Sequence of chain 1.C:
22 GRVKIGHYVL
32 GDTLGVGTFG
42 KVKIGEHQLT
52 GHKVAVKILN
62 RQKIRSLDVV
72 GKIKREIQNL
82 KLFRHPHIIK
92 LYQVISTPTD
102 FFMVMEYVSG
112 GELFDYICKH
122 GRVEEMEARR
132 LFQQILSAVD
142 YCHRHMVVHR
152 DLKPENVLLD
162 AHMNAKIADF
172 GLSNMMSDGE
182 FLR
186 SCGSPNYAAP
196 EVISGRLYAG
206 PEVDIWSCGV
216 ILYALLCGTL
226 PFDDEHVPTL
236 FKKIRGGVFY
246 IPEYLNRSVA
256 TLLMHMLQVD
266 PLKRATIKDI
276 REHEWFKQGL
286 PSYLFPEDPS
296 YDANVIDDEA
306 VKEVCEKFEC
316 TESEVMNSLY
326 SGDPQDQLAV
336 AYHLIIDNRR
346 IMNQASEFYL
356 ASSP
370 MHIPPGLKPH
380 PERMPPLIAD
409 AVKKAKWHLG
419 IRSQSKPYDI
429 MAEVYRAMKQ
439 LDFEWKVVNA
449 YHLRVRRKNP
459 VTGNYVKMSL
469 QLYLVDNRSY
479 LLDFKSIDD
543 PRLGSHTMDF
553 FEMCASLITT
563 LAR

Binding-site contacts:
Ligand atom C27 contacts residue ASN157 of chain 1.C at 3.0 Å.
Ligand atom O4 contacts residue LEU35 of chain 1.C at 3.8 Å.
Ligand atom N1 contacts residue GLU107 of chain 1.C at 2.7 Å (salt-bridge).
Ligand atom O4 contacts residue GLY36 of chain 1.C at 3.4 Å.
Ligand atom C26 contacts residue GLY38 of chain 1.C at 3.5 Å.
Ligand atom C15 contacts residue ASP170 of chain 1.C at 3.4 Å.
Ligand atom C26 contacts residue VAL37 of chain 1.C at 3.6 Å (hydrophobic).
Ligand atom N3 contacts residue LEU35 of chain 1.C at 3.9 Å.
Ligand atom C28 contacts residue GLU156 of chain 1.C at 3.2 Å.
Ligand atom C4 contacts residue VAL109 of chain 1.C at 3.3 Å (hydrophobic).
Ligand atom C23 contacts residue GLU113 of chain 1.C at 3.6 Å.
Ligand atom C8 contacts residue VAL109 of chain 1.C at 3.9 Å (hydrophobic).
Ligand atom C28 contacts residue GLU113 of chain 1.C at 3.6 Å.
Ligand atom C10 contacts residue LEU159 of chain 1.C at 3.6 Å (hydrophobic).
Ligand atom C26 contacts residue GLY36 of chain 1.C at 3.7 Å.
Ligand atom C16 contacts residue ASP170 of chain 1.C at 3.4 Å.
Ligand atom O5 contacts residue VAL109 of chain 1.C at 2.8 Å (h-bond).
Ligand atom C25 contacts residue LEU35 of chain 1.C at 3.5 Å (hydrophobic).
Ligand atom C8 contacts residue GLU107 of chain 1.C at 3.6 Å.
Ligand atom C7 contacts residue LEU159 of chain 1.C at 3.4 Å (hydrophobic).
Ligand atom N4 contacts residue GLU156 of chain 1.C at 2.8 Å (salt-bridge).
Ligand atom C6 contacts residue LEU159 of chain 1.C at 3.7 Å (hydrophobic).
Ligand atom C20 contacts residue LEU35 of chain 1.C at 3.8 Å (hydrophobic).
Ligand atom N4 contacts residue GLU113 of chain 1.C at 3.0 Å (salt-bridge).
Ligand atom N1 contacts residue ILE90 of chain 1.C at 3.8 Å.
Ligand atom C9 contacts residue ALA56 of chain 1.C at 3.5 Å (hydrophobic).
Ligand atom C3 contacts residue VAL109 of chain 1.C at 3.6 Å (hydrophobic).
Ligand atom C12 contacts residue VAL43 of chain 1.C at 3.8 Å (hydrophobic).
Ligand atom C3 contacts residue LEU35 of chain 1.C at 3.9 Å (hydrophobic).
Ligand atom O5 contacts residue GLU107 of chain 1.C at 3.8 Å.
Ligand atom C14 contacts residue ALA169 of chain 1.C at 3.8 Å (hydrophobic).
Ligand atom C17 contacts residue VAL43 of chain 1.C at 3.6 Å (hydrophobic).
Ligand atom C4 contacts residue TYR108 of chain 1.C at 3.7 Å (hydrophobic).
Ligand atom C9 contacts residue GLU107 of chain 1.C at 3.7 Å.
Ligand atom O5 contacts residue TYR108 of chain 1.C at 3.3 Å.
Ligand atom C8 contacts residue ALA56 of chain 1.C at 3.5 Å (hydrophobic).
Ligand atom C16 contacts residue VAL43 of chain 1.C at 3.7 Å (hydrophobic).
Ligand atom C9 contacts residue ILE90 of chain 1.C at 3.7 Å (hydrophobic).
Ligand atom C24 contacts residue GLU113 of chain 1.C at 3.4 Å.
Ligand atom N1 contacts residue ALA56 of chain 1.C at 3.2 Å.

A small-molecule ligand and the protein it binds are described below.
Small molecule (SMILES): CN[C@@H]1C[C@H]2O[C@@](C)([C@@H]1OC)n1c3ccccc3c3c4c(c5c6ccccc6n2c5c31)C(=O)NC4